This small molecule binds to this protein.
Small molecule (SMILES): C[N+](C)(C)CCOP(=O)(O)O

Sequence of chain 1.B:
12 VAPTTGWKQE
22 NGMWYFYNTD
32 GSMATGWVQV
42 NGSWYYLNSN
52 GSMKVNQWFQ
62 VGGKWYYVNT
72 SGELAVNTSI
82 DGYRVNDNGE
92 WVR

Binding-site contacts:
Ligand atom C5 contacts residue THR30 of chain 1.B at 3.8 Å.
Ligand atom N1 contacts residue THR30 of chain 1.B at 4.2 Å.
Ligand atom C3 contacts residue THR30 of chain 1.B at 3.4 Å.